Binding-site contacts:
Ligand atom C8 contacts residue ASN211 of chain 1.A at 4.5 Å.
Ligand atom O3 contacts residue THR213 of chain 1.A at 4.0 Å.
Ligand atom O7 contacts residue GLN214 of chain 1.A at 3.7 Å.
Ligand atom C6 contacts residue TRP104 of chain 1.B at 4.0 Å (hydrophobic).
Ligand atom C5 contacts residue TRP104 of chain 1.B at 3.7 Å (hydrophobic).
Ligand atom C4 contacts residue ASN211 of chain 1.A at 4.2 Å.
Ligand atom O5 contacts residue THR213 of chain 1.A at 3.2 Å (h-bond).
Ligand atom O7 contacts residue THR213 of chain 1.A at 3.9 Å.
Ligand atom C2 contacts residue ASN211 of chain 1.A at 2.5 Å.
Ligand atom O4 contacts residue GLN188 of chain 1.A at 4.4 Å.
Ligand atom C5 contacts residue ASN211 of chain 1.A at 3.6 Å.
Ligand atom C3 contacts residue ASN211 of chain 1.A at 3.8 Å.
Ligand atom O6 contacts residue GLN188 of chain 1.A at 4.3 Å.
Ligand atom C6 contacts residue GLN188 of chain 1.A at 3.7 Å.
Ligand atom C1 contacts residue ASN211 of chain 1.A at 1.5 Å.
Ligand atom C2 contacts residue THR213 of chain 1.A at 3.5 Å.
Ligand atom C8 contacts residue PRO242 of chain 1.A at 3.9 Å (hydrophobic).
Ligand atom O5 contacts residue ASN211 of chain 1.A at 2.4 Å (h-bond).
Ligand atom C7 contacts residue PRO242 of chain 1.A at 4.2 Å (hydrophobic).
Ligand atom O3 contacts residue NAG1 of chain 1.M at 3.7 Å.
Ligand atom C7 contacts residue ASN211 of chain 1.A at 3.4 Å.
Ligand atom C5 contacts residue THR213 of chain 1.A at 3.8 Å.
Ligand atom C6 contacts residue THR213 of chain 1.A at 4.2 Å.
Ligand atom C6 contacts residue SER103 of chain 1.B at 3.9 Å.
Ligand atom O7 contacts residue PRO242 of chain 1.A at 4.4 Å.
Ligand atom C1 contacts residue TRP104 of chain 1.B at 3.5 Å (hydrophobic).
Ligand atom O6 contacts residue THR213 of chain 1.A at 4.4 Å.
Ligand atom C3 contacts residue THR213 of chain 1.A at 4.0 Å.
Ligand atom O6 contacts residue VAL197 of chain 1.A at 4.1 Å.
Ligand atom O7 contacts residue ASN211 of chain 1.A at 3.4 Å (h-bond).
Ligand atom C4 contacts residue THR213 of chain 1.A at 3.5 Å.
Ligand atom O5 contacts residue TRP104 of chain 1.B at 3.4 Å.
Ligand atom C1 contacts residue THR213 of chain 1.A at 3.9 Å.
Ligand atom O6 contacts residue TRP104 of chain 1.B at 3.3 Å (h-bond).
Ligand atom N2 contacts residue ASN211 of chain 1.A at 2.8 Å (h-bond).
Ligand atom O6 contacts residue SER103 of chain 1.B at 4.1 Å.

Sequence of chain 1.A:
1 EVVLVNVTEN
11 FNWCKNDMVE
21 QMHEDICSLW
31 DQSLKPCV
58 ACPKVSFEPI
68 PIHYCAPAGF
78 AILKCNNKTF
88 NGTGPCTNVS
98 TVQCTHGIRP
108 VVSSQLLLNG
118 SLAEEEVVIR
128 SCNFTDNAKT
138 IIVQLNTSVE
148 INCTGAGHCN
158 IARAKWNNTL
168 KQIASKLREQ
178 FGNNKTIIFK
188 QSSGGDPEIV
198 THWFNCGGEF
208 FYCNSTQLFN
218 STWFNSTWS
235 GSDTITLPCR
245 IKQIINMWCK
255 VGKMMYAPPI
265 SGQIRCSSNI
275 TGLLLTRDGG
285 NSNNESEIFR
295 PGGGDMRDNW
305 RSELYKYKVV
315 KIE

Sequence of chain 1.B:
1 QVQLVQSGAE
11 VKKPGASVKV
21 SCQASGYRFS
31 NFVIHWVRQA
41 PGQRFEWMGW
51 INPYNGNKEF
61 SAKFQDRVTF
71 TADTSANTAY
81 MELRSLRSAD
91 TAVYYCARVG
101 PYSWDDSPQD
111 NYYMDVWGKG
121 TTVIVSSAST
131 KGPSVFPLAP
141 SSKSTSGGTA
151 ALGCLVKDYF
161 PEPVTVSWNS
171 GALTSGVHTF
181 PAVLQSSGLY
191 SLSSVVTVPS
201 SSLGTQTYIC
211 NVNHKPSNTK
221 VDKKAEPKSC

This small molecule binds to this protein.
Small molecule (SMILES): CC(=O)N[C@@H]1[C@@H](O)[C@H](O)[C@@H](CO)O[C@H]1O